Sequence of chain 1.E:
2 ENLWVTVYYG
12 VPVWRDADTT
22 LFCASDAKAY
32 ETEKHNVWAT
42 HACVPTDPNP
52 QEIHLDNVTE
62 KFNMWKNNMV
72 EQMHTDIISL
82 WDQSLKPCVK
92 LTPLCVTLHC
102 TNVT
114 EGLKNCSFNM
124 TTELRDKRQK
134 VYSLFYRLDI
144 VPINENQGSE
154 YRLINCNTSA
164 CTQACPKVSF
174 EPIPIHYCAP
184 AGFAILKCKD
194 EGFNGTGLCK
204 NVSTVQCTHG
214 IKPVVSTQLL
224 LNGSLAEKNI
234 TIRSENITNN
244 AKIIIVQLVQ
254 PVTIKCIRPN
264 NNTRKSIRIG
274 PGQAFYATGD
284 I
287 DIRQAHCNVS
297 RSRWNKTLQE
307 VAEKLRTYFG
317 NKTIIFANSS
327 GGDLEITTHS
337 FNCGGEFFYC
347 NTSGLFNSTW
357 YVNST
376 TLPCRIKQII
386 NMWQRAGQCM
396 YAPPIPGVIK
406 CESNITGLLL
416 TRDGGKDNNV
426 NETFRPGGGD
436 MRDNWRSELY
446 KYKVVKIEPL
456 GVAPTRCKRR

Sequence of chain 1.C:
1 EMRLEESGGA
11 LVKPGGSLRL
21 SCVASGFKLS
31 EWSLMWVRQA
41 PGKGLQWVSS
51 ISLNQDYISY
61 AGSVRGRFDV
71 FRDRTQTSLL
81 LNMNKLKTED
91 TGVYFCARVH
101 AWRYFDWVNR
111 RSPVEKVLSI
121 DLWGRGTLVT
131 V

The small molecule below binds the protein below.
Small molecule (SMILES): CC(=O)N[C@H]1[C@H](O[C@H]2[C@H](O)[C@@H](NC(C)=O)CO[C@@H]2CO)O[C@H](CO)[C@@H](O[C@@H]2O[C@H](CO)[C@@H](O)[C@H](O)[C@@H]2O)[C@@H]1O

Binding-site contacts:
Ligand atom C5 contacts residue ASN264 of chain 1.E at 3.6 Å.
Ligand atom C8 contacts residue GLY402 of chain 1.E at 3.3 Å.
Ligand atom C8 contacts residue PRO401 of chain 1.E at 3.8 Å (hydrophobic).
Ligand atom N2 contacts residue VAL403 of chain 1.E at 4.2 Å.
Ligand atom O3 contacts residue LYS85 of chain 1.C at 3.8 Å.
Ligand atom C4 contacts residue ASN264 of chain 1.E at 4.2 Å.
Ligand atom C2 contacts residue VAL403 of chain 1.E at 4.2 Å (hydrophobic).
Ligand atom C8 contacts residue THR266 of chain 1.E at 4.3 Å.
Ligand atom N2 contacts residue ASN264 of chain 1.E at 2.9 Å (h-bond).
Ligand atom C8 contacts residue ASN265 of chain 1.E at 3.8 Å.
Ligand atom C8 contacts residue VAL403 of chain 1.E at 3.8 Å (hydrophobic).
Ligand atom O7 contacts residue GLY402 of chain 1.E at 3.5 Å.
Ligand atom O7 contacts residue VAL403 of chain 1.E at 2.9 Å (h-bond).
Ligand atom C7 contacts residue ASN264 of chain 1.E at 3.8 Å.
Ligand atom C7 contacts residue VAL403 of chain 1.E at 3.5 Å (hydrophobic).
Ligand atom O5 contacts residue ASN264 of chain 1.E at 2.3 Å (h-bond).
Ligand atom C1 contacts residue ASN264 of chain 1.E at 1.4 Å.
Ligand atom C3 contacts residue ASN264 of chain 1.E at 3.8 Å.
Ligand atom C7 contacts residue GLY402 of chain 1.E at 3.8 Å.
Ligand atom C2 contacts residue ASN264 of chain 1.E at 2.5 Å.
Ligand atom C8 contacts residue ASN264 of chain 1.E at 4.0 Å.